Sequence of chain 3.D:
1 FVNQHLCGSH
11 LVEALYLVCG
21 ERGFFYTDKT

Binding-site contacts:
Ligand atom C7 contacts residue LEU17 of chain 1.D at 3.1 Å (hydrophobic).
Ligand atom C6 contacts residue HIS10 of chain 1.D at 4.1 Å.
Ligand atom C3 contacts residue ALA14 of chain 1.D at 4.2 Å (hydrophobic).
Ligand atom C2 contacts residue HIS5 of chain 3.D at 4.3 Å.
Ligand atom C1 contacts residue HIS5 of chain 3.D at 3.4 Å.
Ligand atom C4 contacts residue LEU17 of chain 1.D at 4.2 Å (hydrophobic).
Ligand atom C7 contacts residue GLU13 of chain 1.D at 3.3 Å.
Ligand atom C2 contacts residue ALA14 of chain 1.D at 4.0 Å (hydrophobic).
Ligand atom C6 contacts residue HIS5 of chain 3.D at 3.9 Å.
Ligand atom C5 contacts residue SER9 of chain 3.D at 3.9 Å.
Ligand atom O1 contacts residue SER9 of chain 3.D at 4.0 Å.
Ligand atom C1 contacts residue SER9 of chain 3.D at 3.9 Å.
Ligand atom C6 contacts residue SER9 of chain 3.D at 3.2 Å.
Ligand atom C3 contacts residue LEU17 of chain 1.D at 4.2 Å (hydrophobic).
Ligand atom O1 contacts residue HIS10 of chain 1.D at 2.7 Å (h-bond).
Ligand atom C2 contacts residue HIS10 of chain 1.D at 3.6 Å.
Ligand atom C7 contacts residue ALA14 of chain 1.D at 3.3 Å (hydrophobic).
Ligand atom C2 contacts residue GLU13 of chain 1.D at 4.3 Å.
Ligand atom O1 contacts residue HIS5 of chain 3.D at 2.8 Å (h-bond).
Ligand atom C3 contacts residue GLU13 of chain 1.D at 4.1 Å.
Ligand atom C1 contacts residue HIS10 of chain 1.D at 3.5 Å.

Sequence of chain 1.D:
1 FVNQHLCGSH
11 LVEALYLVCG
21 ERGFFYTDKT

This small molecule binds to this protein.
Small molecule (SMILES): Cc1cccc(O)c1